Sequence of chain 1.GA:
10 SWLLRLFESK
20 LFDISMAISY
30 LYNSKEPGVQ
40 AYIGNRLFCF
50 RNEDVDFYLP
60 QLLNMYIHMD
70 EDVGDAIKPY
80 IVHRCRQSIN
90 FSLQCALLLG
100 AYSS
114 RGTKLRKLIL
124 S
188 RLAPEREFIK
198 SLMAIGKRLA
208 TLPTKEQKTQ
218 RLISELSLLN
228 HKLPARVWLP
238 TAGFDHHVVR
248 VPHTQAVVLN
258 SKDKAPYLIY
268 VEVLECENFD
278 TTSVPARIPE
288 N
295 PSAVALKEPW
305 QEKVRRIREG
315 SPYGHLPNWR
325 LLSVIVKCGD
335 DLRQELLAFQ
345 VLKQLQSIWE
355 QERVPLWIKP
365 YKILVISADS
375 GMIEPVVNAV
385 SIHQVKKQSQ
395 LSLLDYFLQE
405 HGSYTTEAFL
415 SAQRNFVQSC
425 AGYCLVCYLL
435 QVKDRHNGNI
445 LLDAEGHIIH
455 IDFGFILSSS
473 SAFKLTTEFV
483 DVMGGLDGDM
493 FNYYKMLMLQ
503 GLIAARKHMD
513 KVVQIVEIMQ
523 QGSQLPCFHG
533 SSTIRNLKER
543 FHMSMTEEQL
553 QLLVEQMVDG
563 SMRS

Sequence of chain 1.HA:
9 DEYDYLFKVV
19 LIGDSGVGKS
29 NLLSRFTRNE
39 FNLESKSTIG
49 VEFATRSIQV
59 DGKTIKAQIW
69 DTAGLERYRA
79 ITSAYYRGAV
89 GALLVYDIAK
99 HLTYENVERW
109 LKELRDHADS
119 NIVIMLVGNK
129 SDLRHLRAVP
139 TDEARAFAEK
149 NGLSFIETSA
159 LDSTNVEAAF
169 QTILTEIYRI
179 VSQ

This protein binds this small molecule.
Small molecule (SMILES): Nc1nc2c(ncn2[C@@H]2O[C@H](CO[P](=O)(O)O[P](=O)(O)OP(O)(O)=S)[C@@H](O)[C@H]2O)c(=O)[nH]1

Binding-site contacts:
Ligand atom N2 contacts residue LEU131 of chain 1.HA at 3.5 Å.
Ligand atom C8 contacts residue GLY26 of chain 1.HA at 3.5 Å.
Ligand atom C5' contacts residue GLY24 of chain 1.HA at 3.5 Å.
Ligand atom S1G contacts residue SER45 of chain 1.HA at 3.3 Å.
Ligand atom O6 contacts residue LEU159 of chain 1.HA at 3.6 Å.
Ligand atom O3B contacts residue GLY24 of chain 1.HA at 3.2 Å (h-bond).
Ligand atom O3G contacts residue THR46 of chain 1.HA at 2.1 Å (h-bond).
Ligand atom PG contacts residue MG1 of chain 1.TB at 3.5 Å.
Ligand atom O1B contacts residue VAL25 of chain 1.HA at 3.6 Å (h-bond).
Ligand atom O1B contacts residue GLY24 of chain 1.HA at 3.5 Å (h-bond).
Ligand atom C2' contacts residue ASN40 of chain 1.HA at 3.4 Å.
Ligand atom O1B contacts residue GLY26 of chain 1.HA at 3.3 Å (h-bond).
Ligand atom N2 contacts residue ASP130 of chain 1.HA at 3.1 Å (salt-bridge).
Ligand atom N1 contacts residue ASP130 of chain 1.HA at 2.9 Å (salt-bridge).
Ligand atom N7 contacts residue ASN127 of chain 1.HA at 3.3 Å (h-bond).
Ligand atom O1B contacts residue LYS27 of chain 1.HA at 3.2 Å (salt-bridge).
Ligand atom O3' contacts residue LEU41 of chain 1.HA at 2.2 Å (h-bond).
Ligand atom C3' contacts residue LEU41 of chain 1.HA at 3.3 Å (hydrophobic).
Ligand atom O2B contacts residue SER28 of chain 1.HA at 2.6 Å (h-bond).
Ligand atom S1G contacts residue THR46 of chain 1.HA at 3.5 Å (h-bond).
Ligand atom N1 contacts residue LYS128 of chain 1.HA at 3.5 Å.
Ligand atom O2' contacts residue PHE39 of chain 1.HA at 3.5 Å.
Ligand atom O2B contacts residue THR46 of chain 1.HA at 3.5 Å (h-bond).
Ligand atom PB contacts residue LYS27 of chain 1.HA at 3.6 Å.
Ligand atom O6 contacts residue LYS128 of chain 1.HA at 3.3 Å.
Ligand atom O6 contacts residue ALA158 of chain 1.HA at 3.2 Å (h-bond).
Ligand atom O3A contacts residue GLY26 of chain 1.HA at 3.1 Å (h-bond).
Ligand atom C3' contacts residue SER43 of chain 1.HA at 3.5 Å.
Ligand atom O2B contacts residue MG1 of chain 1.TB at 2.4 Å.
Ligand atom O2' contacts residue ASN40 of chain 1.HA at 2.3 Å (h-bond).
Ligand atom O3G contacts residue MG1 of chain 1.TB at 1.9 Å.
Ligand atom O3G contacts residue SER28 of chain 1.HA at 3.2 Å (h-bond).
Ligand atom O2' contacts residue LEU41 of chain 1.HA at 3.0 Å.
Ligand atom O6 contacts residue ASN127 of chain 1.HA at 3.2 Å (h-bond).
Ligand atom O3A contacts residue LYS27 of chain 1.HA at 3.5 Å (salt-bridge).
Ligand atom O1A contacts residue ASN29 of chain 1.HA at 2.5 Å (h-bond).
Ligand atom C5 contacts residue LYS128 of chain 1.HA at 3.6 Å.
Ligand atom C6 contacts residue LYS128 of chain 1.HA at 3.3 Å.
Ligand atom PG contacts residue THR46 of chain 1.HA at 3.6 Å.
Ligand atom O2G contacts residue GLY72 of chain 1.HA at 3.1 Å (h-bond).